This protein binds this small molecule.
Small molecule (SMILES): O=C(NCCOc1ccccc1)c1nc([C@@H]2CCCN2C(=O)CCc2ccccc2Cl)[nH]c(=O)c1O

Sequence of chain 1.A:
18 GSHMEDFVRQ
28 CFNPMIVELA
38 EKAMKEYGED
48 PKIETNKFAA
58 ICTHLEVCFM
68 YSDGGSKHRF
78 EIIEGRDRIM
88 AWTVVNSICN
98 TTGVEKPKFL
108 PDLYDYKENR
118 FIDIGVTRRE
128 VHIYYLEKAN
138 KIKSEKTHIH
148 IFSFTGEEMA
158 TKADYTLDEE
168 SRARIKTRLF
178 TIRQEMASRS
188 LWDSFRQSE

Binding-site contacts:
Ligand atom C17 contacts residue ILE58 of chain 1.A at 3.8 Å (hydrophobic).
Ligand atom C6 contacts residue TYR44 of chain 1.A at 3.5 Å (hydrophobic).
Ligand atom O4 contacts residue GLU81 of chain 1.A at 3.3 Å (salt-bridge).
Ligand atom C11 contacts residue TYR44 of chain 1.A at 3.8 Å (hydrophobic).
Ligand atom C1 contacts residue MN1 of chain 1.B at 2.9 Å.
Ligand atom C11 contacts residue GLU46 of chain 1.A at 3.9 Å.
Ligand atom O1 contacts residue ILE121 of chain 1.A at 2.8 Å (h-bond).
Ligand atom O4 contacts residue MN1 of chain 1.C at 1.9 Å.
Ligand atom C8 contacts residue TYR44 of chain 1.A at 3.5 Å (hydrophobic).
Ligand atom C1 contacts residue LYS135 of chain 1.A at 3.6 Å.
Ligand atom C3 contacts residue MN1 of chain 1.C at 3.6 Å.
Ligand atom C1 contacts residue ASP120 of chain 1.A at 3.9 Å.
Ligand atom C10 contacts residue ALA40 of chain 1.A at 3.9 Å (hydrophobic).
Ligand atom C10 contacts residue TYR44 of chain 1.A at 3.6 Å (hydrophobic).
Ligand atom N4 contacts residue TYR131 of chain 1.A at 3.6 Å (h-bond).
Ligand atom N4 contacts residue LYS135 of chain 1.A at 3.9 Å.
Ligand atom O2 contacts residue ASP120 of chain 1.A at 3.3 Å (salt-bridge).
Ligand atom C7 contacts residue TYR44 of chain 1.A at 3.7 Å (hydrophobic).
Ligand atom C21 contacts residue GLU81 of chain 1.A at 3.7 Å.
Ligand atom C2 contacts residue HIS61 of chain 1.A at 3.8 Å.
Ligand atom O2 contacts residue MN1 of chain 1.C at 2.3 Å.
Ligand atom C12 contacts residue TYR44 of chain 1.A at 3.7 Å (hydrophobic).
Ligand atom O1 contacts residue TYR131 of chain 1.A at 3.9 Å.
Ligand atom O1 contacts residue ASP120 of chain 1.A at 3.3 Å (salt-bridge).
Ligand atom C19 contacts residue ILE58 of chain 1.A at 3.5 Å (hydrophobic).
Ligand atom C22 contacts residue HIS61 of chain 1.A at 3.5 Å.
Ligand atom C2 contacts residue MN1 of chain 1.C at 3.3 Å.
Ligand atom C4 contacts residue MN1 of chain 1.C at 3.0 Å.
Ligand atom C1 contacts residue HIS61 of chain 1.A at 3.7 Å.
Ligand atom O2 contacts residue HIS61 of chain 1.A at 3.2 Å (h-bond).
Ligand atom O1 contacts residue MN1 of chain 1.B at 2.2 Å.
Ligand atom O3 contacts residue TYR44 of chain 1.A at 3.7 Å.
Ligand atom C9 contacts residue TYR44 of chain 1.A at 3.5 Å (hydrophobic).
Ligand atom C18 contacts residue ILE58 of chain 1.A at 3.5 Å (hydrophobic).
Ligand atom O1 contacts residue HIS61 of chain 1.A at 3.1 Å (h-bond).
Ligand atom O1 contacts residue LYS135 of chain 1.A at 2.9 Å (salt-bridge).
Ligand atom C2 contacts residue MN1 of chain 1.B at 2.9 Å.
Ligand atom O2 contacts residue ASP109 of chain 1.A at 3.0 Å (salt-bridge).
Ligand atom C9 contacts residue ALA40 of chain 1.A at 3.3 Å (hydrophobic).
Ligand atom O2 contacts residue MN1 of chain 1.B at 2.0 Å.